The small molecule below binds the protein below.
Small molecule (SMILES): O=P(O)(O)OC[C@@H](O)[C@@H](O)[C@H](O)[C@@H](O)CO

Sequence of chain 1.A:
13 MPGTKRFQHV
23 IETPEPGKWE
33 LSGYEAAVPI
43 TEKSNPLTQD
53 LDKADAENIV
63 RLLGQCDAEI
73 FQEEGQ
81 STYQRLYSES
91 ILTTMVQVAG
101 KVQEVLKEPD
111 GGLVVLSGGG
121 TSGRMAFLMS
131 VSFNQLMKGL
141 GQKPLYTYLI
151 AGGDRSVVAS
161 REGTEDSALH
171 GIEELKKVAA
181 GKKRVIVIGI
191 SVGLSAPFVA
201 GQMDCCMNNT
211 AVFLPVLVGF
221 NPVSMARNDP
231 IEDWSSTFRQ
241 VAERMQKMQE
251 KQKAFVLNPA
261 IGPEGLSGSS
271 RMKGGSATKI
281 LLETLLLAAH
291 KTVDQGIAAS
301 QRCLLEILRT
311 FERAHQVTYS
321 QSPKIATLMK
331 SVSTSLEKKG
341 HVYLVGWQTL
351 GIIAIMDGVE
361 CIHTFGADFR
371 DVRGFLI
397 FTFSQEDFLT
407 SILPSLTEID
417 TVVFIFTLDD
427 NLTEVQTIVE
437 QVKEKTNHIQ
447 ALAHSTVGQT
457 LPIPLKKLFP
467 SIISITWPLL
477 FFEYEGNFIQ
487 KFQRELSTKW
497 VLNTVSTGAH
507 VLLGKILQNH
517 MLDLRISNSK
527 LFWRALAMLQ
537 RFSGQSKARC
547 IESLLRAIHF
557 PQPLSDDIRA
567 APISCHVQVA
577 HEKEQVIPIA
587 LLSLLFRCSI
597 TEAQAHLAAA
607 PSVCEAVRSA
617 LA

Binding-site contacts:
Ligand atom O1P contacts residue GLY193 of chain 1.A at 2.8 Å (h-bond).
Ligand atom O1P contacts residue LYS526 of chain 1.A at 3.6 Å.
Ligand atom P contacts residue GLY193 of chain 1.A at 4.0 Å.
Ligand atom O3P contacts residue SER122 of chain 1.A at 2.6 Å (h-bond).
Ligand atom O2 contacts residue GLU162 of chain 1.A at 3.2 Å (salt-bridge).
Ligand atom P contacts residue SER191 of chain 1.A at 3.6 Å.
Ligand atom O6 contacts residue LYS526 of chain 1.A at 3.0 Å (salt-bridge).
Ligand atom O5 contacts residue GLU165 of chain 1.A at 2.6 Å (salt-bridge).
Ligand atom O4 contacts residue GLY120 of chain 1.A at 3.7 Å.
Ligand atom O4 contacts residue THR121 of chain 1.A at 2.9 Å (h-bond).
Ligand atom O2P contacts residue VAL192 of chain 1.A at 4.0 Å.
Ligand atom O5 contacts residue LYS526 of chain 1.A at 3.0 Å (salt-bridge).
Ligand atom O1P contacts residue VAL192 of chain 1.A at 3.3 Å (h-bond).
Ligand atom O4 contacts residue GLY119 of chain 1.A at 4.0 Å.
Ligand atom O1P contacts residue SER191 of chain 1.A at 3.8 Å.
Ligand atom C6 contacts residue GLY119 of chain 1.A at 3.5 Å.
Ligand atom O1 contacts residue SER269 of chain 1.A at 3.5 Å.
Ligand atom C6 contacts residue LYS526 of chain 1.A at 3.7 Å.
Ligand atom C5 contacts residue GLU165 of chain 1.A at 3.4 Å.
Ligand atom O3 contacts residue GLY120 of chain 1.A at 3.8 Å.
Ligand atom O3P contacts residue VAL192 of chain 1.A at 2.8 Å (h-bond).
Ligand atom C1 contacts residue ARG271 of chain 1.A at 3.5 Å.
Ligand atom P contacts residue LYS526 of chain 1.A at 3.8 Å.
Ligand atom P contacts residue VAL192 of chain 1.A at 3.4 Å.
Ligand atom O2P contacts residue ALA196 of chain 1.A at 3.4 Å.
Ligand atom C6 contacts residue GLU165 of chain 1.A at 3.7 Å.
Ligand atom O2P contacts residue SER191 of chain 1.A at 2.6 Å (h-bond).
Ligand atom C2 contacts residue GLU162 of chain 1.A at 4.0 Å.
Ligand atom C4 contacts residue SER270 of chain 1.A at 3.7 Å.
Ligand atom C1 contacts residue SER270 of chain 1.A at 3.3 Å.
Ligand atom O3P contacts residue SER191 of chain 1.A at 3.4 Å.
Ligand atom C3 contacts residue GLU162 of chain 1.A at 3.5 Å.
Ligand atom O4 contacts residue SER270 of chain 1.A at 4.0 Å.
Ligand atom C5 contacts residue LYS526 of chain 1.A at 3.8 Å.
Ligand atom C5 contacts residue GLY119 of chain 1.A at 3.9 Å.
Ligand atom O1 contacts residue ARG271 of chain 1.A at 2.8 Å (salt-bridge).
Ligand atom O6 contacts residue SER270 of chain 1.A at 3.7 Å.
Ligand atom O2 contacts residue HIS363 of chain 1.A at 3.2 Å (h-bond).
Ligand atom O1 contacts residue SER270 of chain 1.A at 3.3 Å (h-bond).
Ligand atom O3 contacts residue GLU162 of chain 1.A at 2.6 Å (salt-bridge).